Sequence of chain 1.B:
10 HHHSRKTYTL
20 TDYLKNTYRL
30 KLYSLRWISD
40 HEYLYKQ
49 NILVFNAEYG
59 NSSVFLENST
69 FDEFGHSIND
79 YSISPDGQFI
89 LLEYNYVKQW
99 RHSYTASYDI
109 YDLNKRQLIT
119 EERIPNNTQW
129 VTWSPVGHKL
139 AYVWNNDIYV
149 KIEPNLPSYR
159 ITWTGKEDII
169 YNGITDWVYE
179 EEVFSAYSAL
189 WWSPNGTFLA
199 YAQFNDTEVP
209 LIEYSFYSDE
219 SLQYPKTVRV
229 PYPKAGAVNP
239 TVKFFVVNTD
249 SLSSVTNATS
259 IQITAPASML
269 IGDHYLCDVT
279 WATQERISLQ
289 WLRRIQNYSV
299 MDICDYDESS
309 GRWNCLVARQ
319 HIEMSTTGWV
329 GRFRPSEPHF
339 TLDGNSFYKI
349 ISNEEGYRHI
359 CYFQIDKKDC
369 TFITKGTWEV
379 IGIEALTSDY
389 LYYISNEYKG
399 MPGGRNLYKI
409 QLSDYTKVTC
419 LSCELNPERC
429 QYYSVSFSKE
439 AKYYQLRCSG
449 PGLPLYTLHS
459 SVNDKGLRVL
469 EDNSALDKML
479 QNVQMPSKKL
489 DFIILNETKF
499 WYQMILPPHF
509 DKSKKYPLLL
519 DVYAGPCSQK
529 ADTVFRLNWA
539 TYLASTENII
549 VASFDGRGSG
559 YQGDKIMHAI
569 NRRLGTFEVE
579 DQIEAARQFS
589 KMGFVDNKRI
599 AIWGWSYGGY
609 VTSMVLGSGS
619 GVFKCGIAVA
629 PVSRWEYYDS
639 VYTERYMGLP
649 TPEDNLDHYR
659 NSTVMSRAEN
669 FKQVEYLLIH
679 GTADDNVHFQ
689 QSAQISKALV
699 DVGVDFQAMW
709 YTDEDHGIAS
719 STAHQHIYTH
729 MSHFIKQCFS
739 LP

Binding-site contacts:
Ligand atom C2 contacts residue ASN124 of chain 1.B at 2.3 Å.
Ligand atom C5 contacts residue ASN124 of chain 1.B at 3.7 Å.
Ligand atom C7 contacts residue ASN124 of chain 1.B at 3.3 Å.
Ligand atom C1 contacts residue ASN124 of chain 1.B at 1.5 Å.
Ligand atom C8 contacts residue ASN124 of chain 1.B at 4.4 Å.
Ligand atom O5 contacts residue ASN124 of chain 1.B at 2.4 Å (h-bond).
Ligand atom C8 contacts residue ILE122 of chain 1.B at 3.6 Å (hydrophobic).
Ligand atom N2 contacts residue ASN124 of chain 1.B at 2.8 Å (h-bond).
Ligand atom N2 contacts residue ARG121 of chain 1.B at 4.2 Å.
Ligand atom O7 contacts residue ASN124 of chain 1.B at 3.3 Å (h-bond).
Ligand atom C4 contacts residue ASN124 of chain 1.B at 4.2 Å.
Ligand atom C8 contacts residue ARG121 of chain 1.B at 3.4 Å.
Ligand atom C3 contacts residue ASN124 of chain 1.B at 3.7 Å.

A small-molecule ligand and the protein it binds are described below.
Small molecule (SMILES): CC(=O)N[C@@H]1[C@@H](O)[C@H](O)[C@@H](CO)O[C@H]1O